Sequence of chain 1.B:
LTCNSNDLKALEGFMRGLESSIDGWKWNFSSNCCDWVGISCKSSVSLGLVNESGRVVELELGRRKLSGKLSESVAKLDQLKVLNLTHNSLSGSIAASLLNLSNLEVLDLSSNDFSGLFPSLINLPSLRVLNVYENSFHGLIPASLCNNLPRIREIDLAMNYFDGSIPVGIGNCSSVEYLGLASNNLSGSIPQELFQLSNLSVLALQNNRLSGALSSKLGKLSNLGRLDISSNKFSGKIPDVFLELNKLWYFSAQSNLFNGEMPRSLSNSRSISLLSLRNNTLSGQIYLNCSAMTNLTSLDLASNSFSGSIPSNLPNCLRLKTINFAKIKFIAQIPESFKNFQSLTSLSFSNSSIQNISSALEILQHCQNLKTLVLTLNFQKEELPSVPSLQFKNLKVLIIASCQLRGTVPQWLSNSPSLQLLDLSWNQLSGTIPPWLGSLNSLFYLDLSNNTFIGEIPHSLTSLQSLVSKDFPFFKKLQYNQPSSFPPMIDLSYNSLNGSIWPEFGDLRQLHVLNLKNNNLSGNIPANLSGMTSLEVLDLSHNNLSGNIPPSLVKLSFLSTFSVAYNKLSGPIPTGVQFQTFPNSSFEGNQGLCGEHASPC

Binding-site contacts:
Ligand atom C8 contacts residue VAL138 of chain 1.B at 4.0 Å (hydrophobic).
Ligand atom O6 contacts residue THR95 of chain 1.B at 4.2 Å.
Ligand atom C7 contacts residue ASP117 of chain 1.B at 3.9 Å.
Ligand atom O5 contacts residue ASN93 of chain 1.B at 2.4 Å (h-bond).
Ligand atom C3 contacts residue ASP117 of chain 1.B at 4.4 Å.
Ligand atom C5 contacts residue ARG72 of chain 1.B at 4.1 Å.
Ligand atom O5 contacts residue THR95 of chain 1.B at 3.9 Å.
Ligand atom O6 contacts residue GLY71 of chain 1.B at 3.9 Å.
Ligand atom C1 contacts residue ASN93 of chain 1.B at 1.4 Å.
Ligand atom N2 contacts residue ASP117 of chain 1.B at 3.0 Å (salt-bridge).
Ligand atom C6 contacts residue ARG72 of chain 1.B at 4.0 Å.
Ligand atom C7 contacts residue ASN93 of chain 1.B at 3.6 Å.
Ligand atom C5 contacts residue ASN93 of chain 1.B at 3.7 Å.
Ligand atom C7 contacts residue VAL115 of chain 1.B at 4.4 Å (hydrophobic).
Ligand atom C1 contacts residue THR95 of chain 1.B at 3.8 Å.
Ligand atom C2 contacts residue ASP117 of chain 1.B at 3.9 Å.
Ligand atom C5 contacts residue THR95 of chain 1.B at 3.9 Å.
Ligand atom O4 contacts residue ARG72 of chain 1.B at 4.3 Å.
Ligand atom C8 contacts residue ASP117 of chain 1.B at 3.8 Å.
Ligand atom C1 contacts residue ASP117 of chain 1.B at 3.8 Å.
Ligand atom N2 contacts residue ASN93 of chain 1.B at 2.8 Å (h-bond).
Ligand atom C8 contacts residue VAL115 of chain 1.B at 3.7 Å (hydrophobic).
Ligand atom O7 contacts residue ASN93 of chain 1.B at 4.1 Å.
Ligand atom C3 contacts residue ASN93 of chain 1.B at 3.8 Å.
Ligand atom C2 contacts residue ASN93 of chain 1.B at 2.4 Å.
Ligand atom O6 contacts residue ARG72 of chain 1.B at 3.8 Å.
Ligand atom C4 contacts residue ASN93 of chain 1.B at 4.2 Å.

The protein below binds the small molecule below.
Small molecule (SMILES): CC(=O)N[C@@H]1[C@@H](O)[C@H](O)[C@@H](CO)O[C@H]1O